Binding-site contacts:
Ligand atom C8 contacts residue PHE171 of chain 1.A at 3.6 Å (hydrophobic).
Ligand atom C4 contacts residue ILE500 of chain 1.A at 4.0 Å (hydrophobic).
Ligand atom C8A contacts residue HS8436 of chain 1.A at 4.2 Å.
Ligand atom C5 contacts residue HIS356 of chain 1.A at 3.9 Å.
Ligand atom C5 contacts residue ILE500 of chain 1.A at 4.2 Å (hydrophobic).
Ligand atom C8 contacts residue HS8436 of chain 1.A at 3.5 Å.
Ligand atom C6 contacts residue ARG374 of chain 1.A at 4.3 Å.
Ligand atom C8 contacts residue HIS252 of chain 1.A at 4.2 Å.
Ligand atom C2 contacts residue THR557 of chain 1.A at 4.5 Å.
Ligand atom O1' contacts residue HIS356 of chain 1.A at 2.8 Å (h-bond).
Ligand atom O1 contacts residue PHE171 of chain 1.A at 4.1 Å.
Ligand atom C6 contacts residue HS8436 of chain 1.A at 2.8 Å.
Ligand atom O1 contacts residue ILE500 of chain 1.A at 4.1 Å.
Ligand atom C7 contacts residue HS8436 of chain 1.A at 2.8 Å.
Ligand atom C4A contacts residue HS8436 of chain 1.A at 4.2 Å.
Ligand atom C2 contacts residue ILE500 of chain 1.A at 3.9 Å (hydrophobic).
Ligand atom C7 contacts residue HIS356 of chain 1.A at 3.3 Å.
Ligand atom C4A contacts residue ILE500 of chain 1.A at 4.2 Å (hydrophobic).
Ligand atom O1 contacts residue THR557 of chain 1.A at 4.5 Å.
Ligand atom O1' contacts residue PHE171 of chain 1.A at 4.3 Å.
Ligand atom O2 contacts residue ILE500 of chain 1.A at 4.4 Å.
Ligand atom C6 contacts residue HIS356 of chain 1.A at 3.0 Å.
Ligand atom O1' contacts residue HS8436 of chain 1.A at 2.8 Å (h-bond).
Ligand atom O2 contacts residue PHE3 of chain 2.A at 3.7 Å.
Ligand atom C7 contacts residue PHE171 of chain 1.A at 4.2 Å (hydrophobic).
Ligand atom C8A contacts residue PHE171 of chain 1.A at 4.1 Å (hydrophobic).
Ligand atom CM4 contacts residue ILE500 of chain 1.A at 4.3 Å (hydrophobic).
Ligand atom O1' contacts residue HIS252 of chain 1.A at 2.4 Å (h-bond).
Ligand atom C5 contacts residue HS8436 of chain 1.A at 3.6 Å.
Ligand atom O1 contacts residue TYR208 of chain 1.A at 4.5 Å.
Ligand atom C7 contacts residue HIS252 of chain 1.A at 3.6 Å.
Ligand atom C3 contacts residue ILE500 of chain 1.A at 3.9 Å (hydrophobic).
Ligand atom O2 contacts residue THR557 of chain 1.A at 3.9 Å.
Ligand atom C8A contacts residue ILE500 of chain 1.A at 4.2 Å (hydrophobic).

This protein binds this small molecule.
Small molecule (SMILES): Cc1cc(=O)oc2cc(O)ccc12

Sequence of chain 2.A:
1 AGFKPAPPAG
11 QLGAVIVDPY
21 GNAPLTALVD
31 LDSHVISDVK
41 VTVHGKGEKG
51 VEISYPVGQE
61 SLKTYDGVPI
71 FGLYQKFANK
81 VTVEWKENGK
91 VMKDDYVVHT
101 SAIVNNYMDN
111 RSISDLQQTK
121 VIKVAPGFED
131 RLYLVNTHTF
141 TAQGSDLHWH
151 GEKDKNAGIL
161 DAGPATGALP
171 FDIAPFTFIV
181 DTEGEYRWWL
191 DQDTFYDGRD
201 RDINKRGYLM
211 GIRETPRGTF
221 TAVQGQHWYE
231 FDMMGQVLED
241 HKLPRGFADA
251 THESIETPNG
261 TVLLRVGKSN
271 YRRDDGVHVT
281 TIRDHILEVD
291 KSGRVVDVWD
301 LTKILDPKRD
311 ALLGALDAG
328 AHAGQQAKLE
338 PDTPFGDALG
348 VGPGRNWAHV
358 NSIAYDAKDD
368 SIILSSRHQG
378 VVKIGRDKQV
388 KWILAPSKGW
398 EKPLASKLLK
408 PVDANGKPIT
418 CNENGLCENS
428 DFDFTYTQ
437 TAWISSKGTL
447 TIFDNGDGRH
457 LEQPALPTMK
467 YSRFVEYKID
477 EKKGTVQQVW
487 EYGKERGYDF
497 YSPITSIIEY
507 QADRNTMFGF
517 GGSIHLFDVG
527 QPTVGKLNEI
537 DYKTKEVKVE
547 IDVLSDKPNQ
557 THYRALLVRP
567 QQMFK

Sequence of chain 1.A:
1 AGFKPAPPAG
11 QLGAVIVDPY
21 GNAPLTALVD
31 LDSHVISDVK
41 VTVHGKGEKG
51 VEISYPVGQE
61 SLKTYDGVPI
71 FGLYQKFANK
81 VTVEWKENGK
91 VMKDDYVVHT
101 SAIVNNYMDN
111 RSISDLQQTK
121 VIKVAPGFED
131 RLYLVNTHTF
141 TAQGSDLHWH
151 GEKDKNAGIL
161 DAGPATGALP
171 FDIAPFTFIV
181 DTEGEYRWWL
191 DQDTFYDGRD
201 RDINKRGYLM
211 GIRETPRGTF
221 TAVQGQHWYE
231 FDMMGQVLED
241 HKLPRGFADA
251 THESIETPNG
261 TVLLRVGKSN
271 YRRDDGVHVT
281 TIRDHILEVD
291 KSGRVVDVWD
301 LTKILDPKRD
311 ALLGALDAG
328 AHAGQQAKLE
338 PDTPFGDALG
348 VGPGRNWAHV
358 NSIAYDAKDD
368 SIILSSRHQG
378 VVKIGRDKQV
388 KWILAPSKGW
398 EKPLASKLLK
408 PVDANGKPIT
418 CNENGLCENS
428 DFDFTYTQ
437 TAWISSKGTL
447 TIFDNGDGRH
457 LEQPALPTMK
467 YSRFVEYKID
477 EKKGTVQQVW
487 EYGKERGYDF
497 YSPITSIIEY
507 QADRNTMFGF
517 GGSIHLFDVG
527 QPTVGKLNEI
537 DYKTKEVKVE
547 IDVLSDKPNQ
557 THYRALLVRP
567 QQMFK